A protein and the small-molecule ligand that binds it are described below.
Small molecule (SMILES): Nc1ncnc2c1ncn2[C@H]1C[C@H](O)[C@@H](COP(=O)(O)O)O1

Binding-site contacts:
Ligand atom N7 contacts residue PRO201 of chain 1.B at 4.1 Å.
Ligand atom O4' contacts residue HIS421 of chain 1.B at 4.2 Å.
Ligand atom N6 contacts residue PRO422 of chain 1.B at 3.2 Å (h-bond).
Ligand atom C6 contacts residue VAL200 of chain 1.B at 4.2 Å (hydrophobic).
Ligand atom N1 contacts residue VAL200 of chain 1.B at 3.9 Å.
Ligand atom C4 contacts residue PRO201 of chain 1.B at 3.9 Å (hydrophobic).
Ligand atom C1' contacts residue PRO201 of chain 1.B at 4.3 Å (hydrophobic).
Ligand atom N7 contacts residue HIS421 of chain 1.B at 4.0 Å.
Ligand atom O1P contacts residue HIS419 of chain 1.B at 4.3 Å.
Ligand atom C4 contacts residue PRO422 of chain 1.B at 4.2 Å (hydrophobic).
Ligand atom C2 contacts residue GLY430 of chain 1.B at 3.6 Å.
Ligand atom C5' contacts residue HIS421 of chain 1.B at 3.7 Å.
Ligand atom C2 contacts residue VAL200 of chain 1.B at 4.4 Å (hydrophobic).
Ligand atom N6 contacts residue PHE429 of chain 1.B at 4.1 Å.
Ligand atom N9 contacts residue PRO422 of chain 1.B at 4.3 Å.
Ligand atom C3' contacts residue PRO422 of chain 1.B at 3.7 Å (hydrophobic).
Ligand atom O5' contacts residue PRO422 of chain 1.B at 3.8 Å.
Ligand atom N1 contacts residue PRO422 of chain 1.B at 3.6 Å.
Ligand atom N3 contacts residue PRO201 of chain 1.B at 4.0 Å.
Ligand atom C5 contacts residue PRO201 of chain 1.B at 4.0 Å (hydrophobic).
Ligand atom O5' contacts residue HIS421 of chain 1.B at 3.0 Å (h-bond).
Ligand atom N6 contacts residue PRO424 of chain 1.B at 4.1 Å.
Ligand atom C6 contacts residue PRO201 of chain 1.B at 4.3 Å (hydrophobic).
Ligand atom N6 contacts residue SER423 of chain 1.B at 3.5 Å.
Ligand atom O5' contacts residue PHE420 of chain 1.B at 4.2 Å.
Ligand atom N7 contacts residue SER423 of chain 1.B at 4.0 Å.
Ligand atom C6 contacts residue SER423 of chain 1.B at 4.2 Å.
Ligand atom N3 contacts residue PRO422 of chain 1.B at 4.4 Å.
Ligand atom C8 contacts residue PRO201 of chain 1.B at 3.9 Å (hydrophobic).
Ligand atom N6 contacts residue GLY430 of chain 1.B at 3.0 Å (h-bond).
Ligand atom N9 contacts residue PRO201 of chain 1.B at 3.8 Å.
Ligand atom C6 contacts residue PRO422 of chain 1.B at 3.4 Å (hydrophobic).
Ligand atom C2 contacts residue PRO201 of chain 1.B at 4.2 Å (hydrophobic).
Ligand atom C5 contacts residue PRO422 of chain 1.B at 4.0 Å (hydrophobic).
Ligand atom C8 contacts residue HIS421 of chain 1.B at 3.8 Å.
Ligand atom C6 contacts residue GLY430 of chain 1.B at 3.9 Å.
Ligand atom O1P contacts residue HIS421 of chain 1.B at 4.1 Å.
Ligand atom P contacts residue PHE420 of chain 1.B at 4.2 Å.
Ligand atom P contacts residue HIS421 of chain 1.B at 3.6 Å.
Ligand atom N1 contacts residue GLY430 of chain 1.B at 2.9 Å (h-bond).

Sequence of chain 1.B:
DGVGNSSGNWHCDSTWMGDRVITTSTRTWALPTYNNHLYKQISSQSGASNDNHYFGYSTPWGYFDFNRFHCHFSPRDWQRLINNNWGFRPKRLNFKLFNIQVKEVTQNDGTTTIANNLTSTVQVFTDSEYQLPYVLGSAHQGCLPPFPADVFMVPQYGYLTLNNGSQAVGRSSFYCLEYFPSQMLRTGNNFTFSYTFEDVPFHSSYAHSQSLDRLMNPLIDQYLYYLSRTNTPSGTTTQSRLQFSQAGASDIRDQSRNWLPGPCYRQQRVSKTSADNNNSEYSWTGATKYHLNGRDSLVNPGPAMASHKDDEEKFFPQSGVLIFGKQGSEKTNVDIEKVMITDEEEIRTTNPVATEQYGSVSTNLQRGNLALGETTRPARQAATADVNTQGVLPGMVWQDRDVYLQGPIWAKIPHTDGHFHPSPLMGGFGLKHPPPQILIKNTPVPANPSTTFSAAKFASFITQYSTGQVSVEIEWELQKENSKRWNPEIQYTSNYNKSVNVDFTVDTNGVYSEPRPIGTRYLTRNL